Sequence of chain 53.A:
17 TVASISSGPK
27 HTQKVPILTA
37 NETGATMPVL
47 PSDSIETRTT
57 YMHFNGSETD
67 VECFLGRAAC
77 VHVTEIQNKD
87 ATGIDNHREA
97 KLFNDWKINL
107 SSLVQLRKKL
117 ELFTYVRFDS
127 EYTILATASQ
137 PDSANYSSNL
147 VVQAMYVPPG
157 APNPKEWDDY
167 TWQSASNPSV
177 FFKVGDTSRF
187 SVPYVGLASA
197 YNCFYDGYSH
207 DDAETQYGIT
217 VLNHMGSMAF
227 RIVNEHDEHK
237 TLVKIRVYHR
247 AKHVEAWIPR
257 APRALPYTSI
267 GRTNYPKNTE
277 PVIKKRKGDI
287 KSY

Binding-site contacts:
Ligand atom C4A contacts residue VAL176 of chain 53.A at 3.7 Å (hydrophobic).
Ligand atom O1D contacts residue SER107 of chain 53.A at 3.2 Å.
Ligand atom C5C contacts residue VAL188 of chain 53.A at 2.9 Å (hydrophobic).
Ligand atom N3A contacts residue ALA24 of chain 53.C at 3.6 Å.
Ligand atom CL2 contacts residue MET224 of chain 53.A at 2.9 Å.
Ligand atom C4A contacts residue PRO174 of chain 53.A at 3.3 Å (hydrophobic).
Ligand atom CL2 contacts residue ILE104 of chain 53.A at 3.1 Å.
Ligand atom C3B contacts residue MET224 of chain 53.A at 3.4 Å (hydrophobic).
Ligand atom C2A contacts residue PHE186 of chain 53.A at 3.3 Å (hydrophobic).
Ligand atom C1B contacts residue TYR152 of chain 53.A at 3.8 Å (hydrophobic).
Ligand atom O1B contacts residue TYR152 of chain 53.A at 3.8 Å.
Ligand atom C5A contacts residue PHE186 of chain 53.A at 3.5 Å (hydrophobic).
Ligand atom O1A contacts residue PHE186 of chain 53.A at 2.9 Å.
Ligand atom C4B contacts residue PHE186 of chain 53.A at 3.4 Å (hydrophobic).
Ligand atom C31 contacts residue LEU106 of chain 53.A at 3.8 Å (hydrophobic).
Ligand atom O1A contacts residue ALA150 of chain 53.A at 3.8 Å.
Ligand atom C5A contacts residue VAL176 of chain 53.A at 3.2 Å (hydrophobic).
Ligand atom C31 contacts residue ASN219 of chain 53.A at 3.8 Å.
Ligand atom O1 contacts residue MET221 of chain 53.A at 3.1 Å (h-bond).
Ligand atom C2D contacts residue SER107 of chain 53.A at 3.8 Å.
Ligand atom N3A contacts residue PRO174 of chain 53.A at 3.6 Å (h-bond).
Ligand atom C5 contacts residue LEU106 of chain 53.A at 3.5 Å (hydrophobic).
Ligand atom C5B contacts residue TYR152 of chain 53.A at 3.8 Å (hydrophobic).
Ligand atom CL1 contacts residue LEU25 of chain 53.C at 3.5 Å.
Ligand atom C2B contacts residue MET224 of chain 53.A at 3.6 Å (hydrophobic).
Ligand atom C6B contacts residue VAL188 of chain 53.A at 3.8 Å (hydrophobic).
Ligand atom C3B contacts residue PHE186 of chain 53.A at 3.7 Å (hydrophobic).
Ligand atom C6B contacts residue TYR152 of chain 53.A at 3.8 Å (hydrophobic).
Ligand atom C3D contacts residue LEU116 of chain 53.A at 3.6 Å (hydrophobic).
Ligand atom N2 contacts residue ASN219 of chain 53.A at 3.4 Å (h-bond).
Ligand atom C3C contacts residue ILE104 of chain 53.A at 3.6 Å (hydrophobic).
Ligand atom N2 contacts residue MET221 of chain 53.A at 3.5 Å (h-bond).
Ligand atom C1B contacts residue VAL188 of chain 53.A at 3.8 Å (hydrophobic).
Ligand atom C4 contacts residue LEU106 of chain 53.A at 2.5 Å (hydrophobic).
Ligand atom CL1 contacts residue VAL188 of chain 53.A at 3.5 Å.
Ligand atom C4A contacts residue SER175 of chain 53.A at 3.8 Å.
Ligand atom C5A contacts residue ALA150 of chain 53.A at 3.2 Å (hydrophobic).
Ligand atom C3 contacts residue LEU106 of chain 53.A at 3.4 Å (hydrophobic).
Ligand atom C4C contacts residue TYR128 of chain 53.A at 3.5 Å (hydrophobic).
Ligand atom C1C contacts residue TYR128 of chain 53.A at 3.5 Å (hydrophobic).

A protein and the small-molecule ligand that binds it are described below.
Small molecule (SMILES): OCCOCOCc1cc(CCCCCOc2c(Cl)cc(C3=NCCO3)cc2Cl)on1

Sequence of chain 54.C:
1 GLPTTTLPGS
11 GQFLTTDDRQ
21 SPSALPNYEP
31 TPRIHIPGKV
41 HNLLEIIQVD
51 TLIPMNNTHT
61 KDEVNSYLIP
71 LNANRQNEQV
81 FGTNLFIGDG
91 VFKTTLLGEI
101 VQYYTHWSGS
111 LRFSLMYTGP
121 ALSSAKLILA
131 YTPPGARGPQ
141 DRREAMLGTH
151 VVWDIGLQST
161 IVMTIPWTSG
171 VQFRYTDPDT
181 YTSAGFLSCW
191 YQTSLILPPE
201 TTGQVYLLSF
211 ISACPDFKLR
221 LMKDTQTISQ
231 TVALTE

Sequence of chain 53.C:
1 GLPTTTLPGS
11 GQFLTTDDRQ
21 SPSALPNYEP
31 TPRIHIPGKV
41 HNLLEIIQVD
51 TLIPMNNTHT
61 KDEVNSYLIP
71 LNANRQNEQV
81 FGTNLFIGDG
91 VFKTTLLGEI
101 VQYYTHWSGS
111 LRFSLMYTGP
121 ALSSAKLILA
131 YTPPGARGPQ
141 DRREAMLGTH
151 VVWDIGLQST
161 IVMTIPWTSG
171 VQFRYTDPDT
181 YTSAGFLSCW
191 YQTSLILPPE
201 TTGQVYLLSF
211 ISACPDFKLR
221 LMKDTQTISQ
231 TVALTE